A small-molecule ligand and the protein it binds are described below.
Small molecule (SMILES): CC(=O)N[C@@H]1[C@@H](O)[C@H](O)[C@@H](CO)O[C@H]1O

Binding-site contacts:
Ligand atom O7 contacts residue ASN100 of chain 2.A at 3.4 Å (h-bond).
Ligand atom O5 contacts residue ASN100 of chain 2.A at 2.3 Å (h-bond).
Ligand atom C1 contacts residue ASN100 of chain 2.A at 1.4 Å.
Ligand atom C5 contacts residue ASN100 of chain 2.A at 3.6 Å.
Ligand atom C4 contacts residue ASN100 of chain 2.A at 4.2 Å.
Ligand atom C2 contacts residue ASN100 of chain 2.A at 2.5 Å.
Ligand atom C8 contacts residue ASN100 of chain 2.A at 4.4 Å.
Ligand atom O5 contacts residue SER102 of chain 2.A at 4.0 Å.
Ligand atom C1 contacts residue SER102 of chain 2.A at 3.6 Å.
Ligand atom N2 contacts residue ASN100 of chain 2.A at 3.0 Å (h-bond).
Ligand atom C7 contacts residue ASN100 of chain 2.A at 3.4 Å.
Ligand atom C3 contacts residue ASN100 of chain 2.A at 3.8 Å.

Sequence of chain 2.A:
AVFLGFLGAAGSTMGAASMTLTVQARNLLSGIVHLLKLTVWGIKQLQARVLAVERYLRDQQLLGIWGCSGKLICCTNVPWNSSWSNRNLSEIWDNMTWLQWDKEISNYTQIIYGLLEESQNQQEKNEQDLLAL